A small-molecule ligand and the protein it binds are described below.
Small molecule (SMILES): Nc1nc2c(ncn2[C@H]2C[C@H](O)[C@@H](CO[P](=O)(O)O[P](=O)(O)OP(=O)(O)O)O2)c(=O)[nH]1

Binding-site contacts:
Ligand atom O1G contacts residue LYS222 of chain 1.A at 3.2 Å (salt-bridge).
Ligand atom O3B contacts residue MG1 of chain 1.H at 3.7 Å.
Ligand atom C4' contacts residue TYR117 of chain 1.A at 3.7 Å (hydrophobic).
Ligand atom O2B contacts residue ASP115 of chain 1.A at 3.5 Å (salt-bridge).
Ligand atom PA contacts residue ARG74 of chain 1.A at 3.7 Å.
Ligand atom C1' contacts residue TYR117 of chain 1.A at 3.5 Å (hydrophobic).
Ligand atom O2A contacts residue ARG74 of chain 1.A at 2.9 Å (salt-bridge).
Ligand atom PG contacts residue LYS67 of chain 1.A at 3.7 Å.
Ligand atom O1B contacts residue MET153 of chain 1.A at 3.6 Å.
Ligand atom C8 contacts residue ARG74 of chain 1.A at 3.4 Å.
Ligand atom O2G contacts residue ASP115 of chain 1.A at 3.1 Å (salt-bridge).
Ligand atom C2' contacts residue TYR117 of chain 1.A at 3.4 Å (hydrophobic).
Ligand atom N2 contacts residue GLY154 of chain 1.A at 3.0 Å (h-bond).
Ligand atom O3A contacts residue ARG74 of chain 1.A at 3.1 Å (salt-bridge).
Ligand atom O2B contacts residue VAL113 of chain 1.A at 3.1 Å (h-bond).
Ligand atom O3B contacts residue LYS67 of chain 1.A at 3.4 Å (salt-bridge).
Ligand atom N9 contacts residue ARG74 of chain 1.A at 3.6 Å.
Ligand atom PG contacts residue MG1 of chain 1.H at 3.3 Å.
Ligand atom PG contacts residue LYS222 of chain 1.A at 3.5 Å.
Ligand atom O2G contacts residue GLY114 of chain 1.A at 3.2 Å.
Ligand atom O2B contacts residue ALA116 of chain 1.A at 3.3 Å (h-bond).
Ligand atom PB contacts residue MG1 of chain 1.H at 3.2 Å.
Ligand atom N7 contacts residue ARG74 of chain 1.A at 3.4 Å (salt-bridge).
Ligand atom N2 contacts residue MET153 of chain 1.A at 3.4 Å.
Ligand atom O1B contacts residue ASP115 of chain 1.A at 3.6 Å.
Ligand atom O3B contacts residue ASP115 of chain 1.A at 3.6 Å.
Ligand atom O3G contacts residue LYS222 of chain 1.A at 2.6 Å (salt-bridge).
Ligand atom O1A contacts residue ASP187 of chain 1.A at 3.0 Å (salt-bridge).
Ligand atom O1A contacts residue MG1 of chain 1.H at 2.2 Å.
Ligand atom O3G contacts residue MG1 of chain 1.H at 2.1 Å.
Ligand atom O2B contacts residue MG1 of chain 1.H at 2.1 Å.
Ligand atom O3G contacts residue VAL113 of chain 1.A at 3.5 Å (h-bond).
Ligand atom O2B contacts residue ASP187 of chain 1.A at 3.0 Å (salt-bridge).
Ligand atom O3' contacts residue TYR117 of chain 1.A at 3.5 Å (h-bond).
Ligand atom PA contacts residue MG1 of chain 1.H at 3.5 Å.
Ligand atom C5' contacts residue ASP187 of chain 1.A at 3.2 Å.
Ligand atom O1G contacts residue LYS67 of chain 1.A at 3.0 Å (salt-bridge).
Ligand atom O4' contacts residue MET186 of chain 1.A at 3.7 Å.
Ligand atom O1A contacts residue LYS222 of chain 1.A at 3.6 Å (salt-bridge).
Ligand atom O1B contacts residue ALA116 of chain 1.A at 3.5 Å (h-bond).

Sequence of chain 1.A:
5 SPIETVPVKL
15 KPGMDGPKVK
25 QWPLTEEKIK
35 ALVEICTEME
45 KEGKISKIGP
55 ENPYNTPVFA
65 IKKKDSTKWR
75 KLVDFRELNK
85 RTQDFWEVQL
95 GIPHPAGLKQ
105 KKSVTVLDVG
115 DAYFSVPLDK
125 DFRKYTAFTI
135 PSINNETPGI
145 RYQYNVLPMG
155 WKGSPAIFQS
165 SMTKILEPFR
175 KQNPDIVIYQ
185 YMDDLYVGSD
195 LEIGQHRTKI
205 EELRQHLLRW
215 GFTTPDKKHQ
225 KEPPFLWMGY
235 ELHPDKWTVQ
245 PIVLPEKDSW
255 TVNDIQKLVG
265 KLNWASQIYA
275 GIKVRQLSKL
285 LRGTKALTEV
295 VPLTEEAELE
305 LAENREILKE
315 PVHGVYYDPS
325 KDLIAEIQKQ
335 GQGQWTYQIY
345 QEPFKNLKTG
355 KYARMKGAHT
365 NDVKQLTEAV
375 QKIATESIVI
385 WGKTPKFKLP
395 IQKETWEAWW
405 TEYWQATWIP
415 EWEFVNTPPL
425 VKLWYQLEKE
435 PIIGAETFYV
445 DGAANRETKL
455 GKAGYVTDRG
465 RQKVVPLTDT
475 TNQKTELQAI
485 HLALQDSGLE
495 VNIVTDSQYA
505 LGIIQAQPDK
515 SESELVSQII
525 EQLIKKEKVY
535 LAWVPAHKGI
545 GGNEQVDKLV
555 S